This small molecule binds to this protein.
Small molecule (SMILES): CC(=O)N[C@@H]1[C@@H](O)[C@H](O)[C@@H](CO)O[C@H]1O

Sequence of chain 1.R:
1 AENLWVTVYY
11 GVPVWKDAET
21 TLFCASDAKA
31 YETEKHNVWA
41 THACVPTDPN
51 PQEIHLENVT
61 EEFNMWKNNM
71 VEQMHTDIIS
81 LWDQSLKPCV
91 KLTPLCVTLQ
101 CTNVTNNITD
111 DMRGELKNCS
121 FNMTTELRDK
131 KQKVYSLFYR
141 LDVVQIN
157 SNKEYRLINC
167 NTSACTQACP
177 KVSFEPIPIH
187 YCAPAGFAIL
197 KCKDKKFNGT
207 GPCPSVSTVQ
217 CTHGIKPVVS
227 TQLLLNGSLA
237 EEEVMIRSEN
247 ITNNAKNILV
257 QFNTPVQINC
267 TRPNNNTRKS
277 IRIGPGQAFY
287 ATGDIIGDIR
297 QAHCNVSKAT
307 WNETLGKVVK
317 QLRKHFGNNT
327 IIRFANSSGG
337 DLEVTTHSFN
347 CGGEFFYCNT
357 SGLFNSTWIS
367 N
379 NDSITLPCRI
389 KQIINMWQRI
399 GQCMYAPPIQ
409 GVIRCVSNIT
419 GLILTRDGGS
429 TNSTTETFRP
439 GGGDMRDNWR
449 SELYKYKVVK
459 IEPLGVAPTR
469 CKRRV

Binding-site contacts:
Ligand atom O5 contacts residue ASN103 of chain 1.R at 2.4 Å (h-bond).
Ligand atom N2 contacts residue ILE108 of chain 1.R at 3.8 Å.
Ligand atom C4 contacts residue ASN103 of chain 1.R at 4.2 Å.
Ligand atom N2 contacts residue ASN103 of chain 1.R at 3.0 Å (h-bond).
Ligand atom C2 contacts residue ILE108 of chain 1.R at 3.8 Å (hydrophobic).
Ligand atom C8 contacts residue ILE108 of chain 1.R at 4.3 Å (hydrophobic).
Ligand atom C7 contacts residue ASN103 of chain 1.R at 3.0 Å.
Ligand atom C1 contacts residue ASN103 of chain 1.R at 1.4 Å.
Ligand atom C5 contacts residue ASN103 of chain 1.R at 3.7 Å.
Ligand atom C8 contacts residue ASN103 of chain 1.R at 3.7 Å.
Ligand atom C6 contacts residue ARG140 of chain 1.R at 3.6 Å.
Ligand atom O7 contacts residue ASN103 of chain 1.R at 3.0 Å (h-bond).
Ligand atom C2 contacts residue ASN103 of chain 1.R at 2.5 Å.
Ligand atom O5 contacts residue ARG140 of chain 1.R at 4.2 Å.
Ligand atom O3 contacts residue ILE108 of chain 1.R at 4.1 Å.
Ligand atom O6 contacts residue ARG140 of chain 1.R at 4.5 Å.
Ligand atom C3 contacts residue ASN103 of chain 1.R at 3.8 Å.